A protein and the small-molecule ligand that binds it are described below.
Small molecule (SMILES): CCc1nc(N)nc(N)c1OCCCOc1cccc(C[C@@H](C(=O)O)C(F)F)c1

Sequence of chain 1.B:
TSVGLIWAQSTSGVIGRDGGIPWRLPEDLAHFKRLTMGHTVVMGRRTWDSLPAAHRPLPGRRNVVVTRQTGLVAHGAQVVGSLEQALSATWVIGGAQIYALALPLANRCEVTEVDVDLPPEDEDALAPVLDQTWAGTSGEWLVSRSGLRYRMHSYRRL

Sequence of chain 1.A:
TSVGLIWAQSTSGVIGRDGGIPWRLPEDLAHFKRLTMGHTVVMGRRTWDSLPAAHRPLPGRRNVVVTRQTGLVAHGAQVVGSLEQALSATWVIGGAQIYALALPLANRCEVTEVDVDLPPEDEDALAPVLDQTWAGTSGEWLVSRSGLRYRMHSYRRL

Binding-site contacts:
Ligand atom C05 contacts residue PHE41 of chain 1.B at 3.7 Å (hydrophobic).
Ligand atom O11 contacts residue NAP1 of chain 1.I at 3.2 Å.
Ligand atom C16 contacts residue LEU60 of chain 1.B at 3.7 Å (hydrophobic).
Ligand atom N09 contacts residue NAP1 of chain 1.I at 3.6 Å (h-bond).
Ligand atom N07 contacts residue ILE15 of chain 1.B at 3.5 Å (h-bond).
Ligand atom F25 contacts residue SER161 of chain 1.A at 3.5 Å.
Ligand atom C18 contacts residue PRO61 of chain 1.B at 3.6 Å (hydrophobic).
Ligand atom C14 contacts residue LEU60 of chain 1.B at 3.6 Å (hydrophobic).
Ligand atom O28 contacts residue PHE41 of chain 1.B at 3.2 Å.
Ligand atom N06 contacts residue ASP37 of chain 1.B at 2.9 Å (salt-bridge).
Ligand atom N04 contacts residue ASP37 of chain 1.B at 2.7 Å (salt-bridge).
Ligand atom C08 contacts residue NAP1 of chain 1.I at 3.3 Å.
Ligand atom C08 contacts residue ILE15 of chain 1.B at 3.6 Å (hydrophobic).
Ligand atom N09 contacts residue ILE108 of chain 1.B at 3.0 Å (h-bond).
Ligand atom C26 contacts residue ARG70 of chain 1.B at 3.4 Å.
Ligand atom C23 contacts residue SER161 of chain 1.A at 3.5 Å.
Ligand atom C05 contacts residue ASP37 of chain 1.B at 3.5 Å.
Ligand atom O27 contacts residue LYS42 of chain 1.B at 3.6 Å.
Ligand atom C29 contacts residue LEU67 of chain 1.B at 3.6 Å (hydrophobic).
Ligand atom N07 contacts residue NAP1 of chain 1.I at 3.7 Å.
Ligand atom C19 contacts residue ARG33 of chain 1.A at 3.7 Å.
Ligand atom F24 contacts residue LYS42 of chain 1.B at 3.5 Å.
Ligand atom N07 contacts residue PHE41 of chain 1.B at 3.5 Å.
Ligand atom C02 contacts residue ILE30 of chain 1.B at 3.6 Å (hydrophobic).
Ligand atom C21 contacts residue HIS64 of chain 1.B at 3.6 Å.
Ligand atom C02 contacts residue ASP37 of chain 1.B at 3.5 Å.
Ligand atom O27 contacts residue ARG70 of chain 1.B at 2.8 Å (salt-bridge).
Ligand atom C01 contacts residue LEU38 of chain 1.B at 3.6 Å (hydrophobic).
Ligand atom N06 contacts residue TRP16 of chain 1.B at 3.6 Å.
Ligand atom N07 contacts residue TRP16 of chain 1.B at 3.3 Å.
Ligand atom F25 contacts residue LEU38 of chain 1.B at 3.5 Å.
Ligand atom C08 contacts residue PHE41 of chain 1.B at 3.5 Å (hydrophobic).
Ligand atom O15 contacts residue LEU60 of chain 1.B at 3.5 Å.
Ligand atom O28 contacts residue LYS42 of chain 1.B at 3.7 Å.
Ligand atom N09 contacts residue TYR114 of chain 1.B at 3.3 Å (h-bond).
Ligand atom C03 contacts residue ASP37 of chain 1.B at 3.5 Å.
Ligand atom O28 contacts residue ARG70 of chain 1.B at 2.8 Å (salt-bridge).
Ligand atom N09 contacts residue ILE15 of chain 1.B at 2.8 Å (h-bond).
Ligand atom C10 contacts residue NAP1 of chain 1.I at 3.3 Å.
Ligand atom N09 contacts residue PHE41 of chain 1.B at 3.7 Å.